This small molecule binds to this protein.
Small molecule (SMILES): CC(=O)N[C@H]1[C@H](O[C@H]2[C@H](O)[C@@H](NC(C)=O)CO[C@@H]2CO)O[C@H](CO)[C@@H](O)[C@@H]1O

Binding-site contacts:
Ligand atom C1 contacts residue ASN199 of chain 1.A at 1.5 Å.
Ligand atom C8 contacts residue VAL176 of chain 1.A at 4.2 Å (hydrophobic).
Ligand atom O7 contacts residue ASN199 of chain 1.A at 3.2 Å (h-bond).
Ligand atom C8 contacts residue ILE196 of chain 1.A at 3.9 Å (hydrophobic).
Ligand atom O7 contacts residue ARG310 of chain 1.C at 4.1 Å.
Ligand atom C2 contacts residue ASN199 of chain 1.A at 2.5 Å.
Ligand atom C7 contacts residue ASN199 of chain 1.A at 3.3 Å.
Ligand atom C7 contacts residue THR200 of chain 1.A at 3.7 Å.
Ligand atom C8 contacts residue THR200 of chain 1.A at 3.2 Å.
Ligand atom O5 contacts residue ARG194 of chain 1.A at 3.0 Å (salt-bridge).
Ligand atom C5 contacts residue ARG194 of chain 1.A at 4.2 Å.
Ligand atom C5 contacts residue ASN199 of chain 1.A at 3.8 Å.
Ligand atom C4 contacts residue ASN199 of chain 1.A at 4.4 Å.
Ligand atom C1 contacts residue ARG194 of chain 1.A at 3.8 Å.
Ligand atom N2 contacts residue ASN199 of chain 1.A at 3.0 Å (h-bond).
Ligand atom C6 contacts residue ARG194 of chain 1.A at 4.0 Å.
Ligand atom C3 contacts residue ASN199 of chain 1.A at 3.9 Å.
Ligand atom O5 contacts residue ASN199 of chain 1.A at 2.4 Å (h-bond).
Ligand atom O6 contacts residue ARG194 of chain 1.A at 4.0 Å.
Ligand atom C8 contacts residue ASN199 of chain 1.A at 3.6 Å.
Ligand atom N2 contacts residue THR200 of chain 1.A at 3.6 Å (h-bond).

Sequence of chain 1.C:
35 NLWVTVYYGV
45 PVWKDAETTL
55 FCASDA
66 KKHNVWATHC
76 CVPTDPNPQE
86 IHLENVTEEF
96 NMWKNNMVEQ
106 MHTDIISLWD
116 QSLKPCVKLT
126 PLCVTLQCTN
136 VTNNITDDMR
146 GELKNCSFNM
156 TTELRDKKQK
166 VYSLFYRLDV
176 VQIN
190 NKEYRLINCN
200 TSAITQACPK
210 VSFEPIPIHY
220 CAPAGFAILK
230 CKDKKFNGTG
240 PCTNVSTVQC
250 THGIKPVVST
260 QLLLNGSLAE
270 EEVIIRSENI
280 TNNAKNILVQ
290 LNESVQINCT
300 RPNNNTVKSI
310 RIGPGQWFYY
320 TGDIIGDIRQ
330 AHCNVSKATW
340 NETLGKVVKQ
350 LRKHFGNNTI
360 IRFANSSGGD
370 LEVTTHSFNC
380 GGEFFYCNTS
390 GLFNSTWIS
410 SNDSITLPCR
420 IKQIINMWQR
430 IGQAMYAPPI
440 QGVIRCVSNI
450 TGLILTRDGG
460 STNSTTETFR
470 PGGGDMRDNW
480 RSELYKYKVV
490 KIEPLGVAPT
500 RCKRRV

Sequence of chain 1.A:
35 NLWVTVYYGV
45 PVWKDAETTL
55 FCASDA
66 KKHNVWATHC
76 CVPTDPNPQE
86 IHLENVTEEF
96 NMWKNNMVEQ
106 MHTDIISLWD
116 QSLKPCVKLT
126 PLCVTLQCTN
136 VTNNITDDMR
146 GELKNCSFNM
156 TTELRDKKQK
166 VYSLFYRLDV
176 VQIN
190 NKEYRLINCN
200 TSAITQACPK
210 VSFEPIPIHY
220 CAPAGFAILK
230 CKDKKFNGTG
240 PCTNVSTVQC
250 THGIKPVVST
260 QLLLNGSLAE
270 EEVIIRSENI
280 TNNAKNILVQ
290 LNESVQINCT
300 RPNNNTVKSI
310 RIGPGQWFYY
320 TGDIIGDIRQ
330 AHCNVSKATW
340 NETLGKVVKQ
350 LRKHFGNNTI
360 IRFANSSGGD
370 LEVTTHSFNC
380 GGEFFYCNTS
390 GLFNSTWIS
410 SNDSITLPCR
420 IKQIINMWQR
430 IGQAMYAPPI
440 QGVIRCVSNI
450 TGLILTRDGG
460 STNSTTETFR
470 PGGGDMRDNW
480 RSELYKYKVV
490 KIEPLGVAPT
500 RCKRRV